A small-molecule ligand and the protein it binds are described below.
Small molecule (SMILES): CC(C)[C@@]1(C)N=C(c2nc3ccccc3cc2C(=O)O)NC1=O

Sequence of chain 3.A:
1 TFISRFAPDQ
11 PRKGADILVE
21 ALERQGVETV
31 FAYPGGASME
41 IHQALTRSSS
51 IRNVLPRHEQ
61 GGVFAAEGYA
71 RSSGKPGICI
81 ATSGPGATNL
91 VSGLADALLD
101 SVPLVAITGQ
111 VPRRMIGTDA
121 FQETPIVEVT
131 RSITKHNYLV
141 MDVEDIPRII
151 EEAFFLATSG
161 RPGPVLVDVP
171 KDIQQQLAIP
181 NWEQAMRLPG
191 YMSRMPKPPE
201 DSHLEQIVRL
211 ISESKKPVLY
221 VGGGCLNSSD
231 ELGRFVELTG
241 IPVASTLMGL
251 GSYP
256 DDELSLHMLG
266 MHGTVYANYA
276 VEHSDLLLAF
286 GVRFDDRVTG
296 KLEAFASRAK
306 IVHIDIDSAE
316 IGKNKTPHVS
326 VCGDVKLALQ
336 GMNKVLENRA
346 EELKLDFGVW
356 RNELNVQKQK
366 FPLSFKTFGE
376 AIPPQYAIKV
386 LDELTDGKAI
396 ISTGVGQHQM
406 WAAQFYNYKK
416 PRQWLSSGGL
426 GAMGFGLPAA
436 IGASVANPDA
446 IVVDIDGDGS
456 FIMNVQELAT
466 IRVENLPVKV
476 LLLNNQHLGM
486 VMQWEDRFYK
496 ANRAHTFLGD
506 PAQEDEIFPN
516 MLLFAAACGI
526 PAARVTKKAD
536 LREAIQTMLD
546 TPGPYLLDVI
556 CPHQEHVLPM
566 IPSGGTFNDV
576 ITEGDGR

Sequence of chain 2.A:
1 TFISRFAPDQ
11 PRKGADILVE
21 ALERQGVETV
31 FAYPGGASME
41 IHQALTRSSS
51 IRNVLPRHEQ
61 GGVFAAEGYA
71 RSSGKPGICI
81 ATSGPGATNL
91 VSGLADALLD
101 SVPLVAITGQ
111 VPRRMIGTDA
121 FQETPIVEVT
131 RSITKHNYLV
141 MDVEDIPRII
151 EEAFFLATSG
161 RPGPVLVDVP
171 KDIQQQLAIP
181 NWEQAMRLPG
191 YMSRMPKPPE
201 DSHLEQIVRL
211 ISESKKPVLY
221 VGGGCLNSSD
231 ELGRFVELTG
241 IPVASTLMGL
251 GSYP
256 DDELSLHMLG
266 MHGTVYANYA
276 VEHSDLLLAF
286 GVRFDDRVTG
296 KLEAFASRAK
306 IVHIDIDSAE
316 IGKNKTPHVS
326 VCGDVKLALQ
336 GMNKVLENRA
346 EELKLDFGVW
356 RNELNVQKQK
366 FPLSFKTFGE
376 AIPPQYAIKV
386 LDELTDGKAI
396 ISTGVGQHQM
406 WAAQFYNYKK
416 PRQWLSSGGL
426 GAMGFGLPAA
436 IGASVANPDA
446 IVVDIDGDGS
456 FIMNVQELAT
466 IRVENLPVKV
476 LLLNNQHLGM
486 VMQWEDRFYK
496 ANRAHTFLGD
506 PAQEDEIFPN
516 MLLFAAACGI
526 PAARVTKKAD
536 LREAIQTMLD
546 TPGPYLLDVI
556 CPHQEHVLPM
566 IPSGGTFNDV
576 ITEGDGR

Binding-site contacts:
Ligand atom O6 contacts residue GLY36 of chain 3.A at 3.6 Å.
Ligand atom C9 contacts residue ALA37 of chain 3.A at 3.6 Å (hydrophobic).
Ligand atom OD' contacts residue SER568 of chain 2.A at 3.8 Å.
Ligand atom C9 contacts residue GLN122 of chain 3.A at 3.3 Å.
Ligand atom C2' contacts residue SER568 of chain 2.A at 3.6 Å.
Ligand atom O6 contacts residue LYS171 of chain 3.A at 2.9 Å.
Ligand atom C4' contacts residue GLY569 of chain 2.A at 4.1 Å.
Ligand atom C7' contacts residue MET115 of chain 3.A at 3.5 Å (hydrophobic).
Ligand atom C3' contacts residue ASP291 of chain 2.A at 4.1 Å.
Ligand atom CB' contacts residue ARG292 of chain 2.A at 3.6 Å.
Ligand atom C9' contacts residue GLY569 of chain 2.A at 3.7 Å.
Ligand atom C7' contacts residue ARG114 of chain 3.A at 3.5 Å.
Ligand atom O6 contacts residue TRP489 of chain 2.A at 3.4 Å.
Ligand atom OD' contacts residue ARG292 of chain 2.A at 2.7 Å (salt-bridge).
Ligand atom C7 contacts residue PHE121 of chain 3.A at 3.6 Å (hydrophobic).
Ligand atom N1 contacts residue SER568 of chain 2.A at 3.8 Å.
Ligand atom C7 contacts residue TRP489 of chain 2.A at 3.9 Å (hydrophobic).
Ligand atom C5 contacts residue TRP489 of chain 2.A at 3.9 Å (hydrophobic).
Ligand atom C9' contacts residue MET115 of chain 3.A at 4.1 Å (hydrophobic).
Ligand atom C8' contacts residue ARG114 of chain 3.A at 3.1 Å.
Ligand atom N1 contacts residue LYS171 of chain 3.A at 4.0 Å.
Ligand atom C6' contacts residue MET115 of chain 3.A at 3.7 Å (hydrophobic).
Ligand atom C5' contacts residue GLY569 of chain 2.A at 3.9 Å.
Ligand atom C5 contacts residue LYS171 of chain 3.A at 3.7 Å.
Ligand atom C8' contacts residue MET115 of chain 3.A at 3.8 Å (hydrophobic).
Ligand atom C10 contacts residue ALA37 of chain 3.A at 3.6 Å (hydrophobic).
Ligand atom OC' contacts residue ASP291 of chain 2.A at 3.5 Å.
Ligand atom N1' contacts residue SER568 of chain 2.A at 3.8 Å.
Ligand atom C4' contacts residue ASP291 of chain 2.A at 3.6 Å.
Ligand atom C10 contacts residue LYS171 of chain 3.A at 3.7 Å.
Ligand atom CB' contacts residue ASP291 of chain 2.A at 3.7 Å.
Ligand atom OD' contacts residue MET266 of chain 2.A at 3.3 Å.
Ligand atom C7 contacts residue ARG292 of chain 2.A at 3.6 Å.
Ligand atom OC' contacts residue ARG292 of chain 2.A at 3.9 Å.
Ligand atom OC' contacts residue PHE121 of chain 3.A at 3.4 Å.
Ligand atom C5' contacts residue MET115 of chain 3.A at 3.9 Å (hydrophobic).
Ligand atom CA' contacts residue GLY569 of chain 2.A at 3.5 Å.
Ligand atom C3' contacts residue SER568 of chain 2.A at 3.9 Å.
Ligand atom C9 contacts residue SER83 of chain 3.A at 3.4 Å.
Ligand atom C2 contacts residue SER568 of chain 2.A at 3.9 Å.